Sequence of chain 1.B:
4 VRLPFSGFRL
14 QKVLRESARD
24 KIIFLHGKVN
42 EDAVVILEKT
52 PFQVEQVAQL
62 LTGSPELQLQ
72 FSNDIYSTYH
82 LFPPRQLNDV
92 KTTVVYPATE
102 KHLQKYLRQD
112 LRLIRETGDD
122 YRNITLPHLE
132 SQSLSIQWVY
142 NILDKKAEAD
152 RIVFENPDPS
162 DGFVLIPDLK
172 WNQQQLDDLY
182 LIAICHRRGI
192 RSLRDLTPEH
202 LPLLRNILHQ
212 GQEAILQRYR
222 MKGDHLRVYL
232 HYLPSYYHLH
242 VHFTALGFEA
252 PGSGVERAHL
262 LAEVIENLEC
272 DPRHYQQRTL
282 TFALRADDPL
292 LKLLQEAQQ

Binding-site contacts:
Ligand atom CL2 contacts residue LEU170 of chain 1.B at 3.5 Å.
Ligand atom C5 contacts residue LEU170 of chain 1.B at 3.5 Å (hydrophobic).
Ligand atom N21 contacts residue GLU149 of chain 1.B at 3.4 Å (salt-bridge).
Ligand atom C7 contacts residue TRP139 of chain 1.B at 3.3 Å (hydrophobic).
Ligand atom N22 contacts residue TRP139 of chain 1.B at 3.8 Å.
Ligand atom C12 contacts residue TRP139 of chain 1.B at 4.0 Å (hydrophobic).
Ligand atom C15 contacts residue LEU170 of chain 1.B at 3.8 Å (hydrophobic).
Ligand atom C10 contacts residue TRP139 of chain 1.B at 3.5 Å (hydrophobic).
Ligand atom C6 contacts residue GLU149 of chain 1.B at 3.9 Å.
Ligand atom C6 contacts residue TRP139 of chain 1.B at 3.4 Å (hydrophobic).
Ligand atom C16 contacts residue LEU170 of chain 1.B at 3.8 Å (hydrophobic).
Ligand atom N3 contacts residue LEU170 of chain 1.B at 3.7 Å.
Ligand atom N3 contacts residue TRP139 of chain 1.B at 4.0 Å.
Ligand atom C4 contacts residue TRP139 of chain 1.B at 3.6 Å (hydrophobic).
Ligand atom N22 contacts residue ASP169 of chain 1.B at 3.0 Å (salt-bridge).
Ligand atom C8 contacts residue TRP139 of chain 1.B at 3.4 Å (hydrophobic).
Ligand atom C2 contacts residue GLU149 of chain 1.B at 4.1 Å.
Ligand atom C7 contacts residue GLU149 of chain 1.B at 3.6 Å.
Ligand atom CL2 contacts residue LYS171 of chain 1.B at 3.7 Å.
Ligand atom O11 contacts residue TRP139 of chain 1.B at 3.4 Å.
Ligand atom N1 contacts residue GLU149 of chain 1.B at 3.2 Å (salt-bridge).
Ligand atom N21 contacts residue ASP169 of chain 1.B at 3.9 Å.
Ligand atom C4 contacts residue ASP169 of chain 1.B at 3.6 Å.
Ligand atom N22 contacts residue LYS171 of chain 1.B at 4.1 Å.
Ligand atom C7 contacts residue LEU170 of chain 1.B at 3.7 Å (hydrophobic).
Ligand atom C10 contacts residue LEU170 of chain 1.B at 3.8 Å (hydrophobic).
Ligand atom C9 contacts residue LEU170 of chain 1.B at 4.0 Å (hydrophobic).
Ligand atom C2 contacts residue LEU170 of chain 1.B at 3.1 Å (hydrophobic).
Ligand atom N1 contacts residue TRP139 of chain 1.B at 3.8 Å.
Ligand atom N1 contacts residue LEU170 of chain 1.B at 2.9 Å.
Ligand atom N21 contacts residue ARG152 of chain 1.B at 3.6 Å (salt-bridge).
Ligand atom N3 contacts residue ASP169 of chain 1.B at 3.5 Å (salt-bridge).
Ligand atom C8 contacts residue LEU170 of chain 1.B at 4.0 Å (hydrophobic).
Ligand atom C9 contacts residue TRP139 of chain 1.B at 3.3 Å (hydrophobic).
Ligand atom N21 contacts residue PRO168 of chain 1.B at 2.9 Å (h-bond).
Ligand atom N21 contacts residue LEU170 of chain 1.B at 3.5 Å.
Ligand atom N22 contacts residue ILE183 of chain 1.B at 3.8 Å.
Ligand atom C5 contacts residue TRP139 of chain 1.B at 3.2 Å (hydrophobic).
Ligand atom N3 contacts residue ILE183 of chain 1.B at 3.9 Å.
Ligand atom C6 contacts residue LEU170 of chain 1.B at 3.4 Å (hydrophobic).

This protein binds this small molecule.
Small molecule (SMILES): C[C@H](Oc1cccc2nc(N)nc(N)c12)c1cccc(Cl)c1